Binding-site contacts:
Ligand atom N14 contacts residue NI1 of chain 1.N at 2.0 Å (h-bond).
Ligand atom C13 contacts residue HIS184 of chain 1.D at 3.2 Å.
Ligand atom C17 contacts residue ASP131 of chain 1.D at 3.2 Å.
Ligand atom C7 contacts residue LYS202 of chain 1.D at 3.8 Å.
Ligand atom C5 contacts residue HIS272 of chain 1.D at 3.8 Å.
Ligand atom O21 contacts residue SER180 of chain 1.D at 3.8 Å.
Ligand atom O21 contacts residue PHE181 of chain 1.D at 3.4 Å.
Ligand atom N14 contacts residue HIS184 of chain 1.D at 2.6 Å (h-bond).
Ligand atom O9 contacts residue TYR128 of chain 1.D at 2.4 Å (h-bond).
Ligand atom C17 contacts residue TYR173 of chain 1.D at 3.7 Å (hydrophobic).
Ligand atom N4 contacts residue HIS272 of chain 1.D at 3.4 Å (h-bond).
Ligand atom C11 contacts residue HIS184 of chain 1.D at 3.8 Å.
Ligand atom O8 contacts residue LYS202 of chain 1.D at 2.7 Å (salt-bridge).
Ligand atom C6 contacts residue ASN194 of chain 1.D at 3.8 Å.
Ligand atom C7 contacts residue PHE181 of chain 1.D at 3.3 Å (hydrophobic).
Ligand atom C5 contacts residue NI1 of chain 1.N at 3.3 Å.
Ligand atom C5 contacts residue TRP204 of chain 1.D at 3.6 Å (hydrophobic).
Ligand atom C3 contacts residue NI1 of chain 1.N at 3.0 Å.
Ligand atom C16 contacts residue ASP131 of chain 1.D at 3.3 Å.
Ligand atom C13 contacts residue GLU186 of chain 1.D at 3.3 Å.
Ligand atom N10 contacts residue HIS184 of chain 1.D at 3.0 Å (h-bond).
Ligand atom N4 contacts residue NI1 of chain 1.N at 2.3 Å (h-bond).
Ligand atom C6 contacts residue TRP204 of chain 1.D at 3.8 Å (hydrophobic).
Ligand atom C1 contacts residue PHE181 of chain 1.D at 3.5 Å (hydrophobic).
Ligand atom C2 contacts residue PHE181 of chain 1.D at 3.8 Å (hydrophobic).
Ligand atom C3 contacts residue HIS184 of chain 1.D at 3.4 Å.
Ligand atom O9 contacts residue TYR173 of chain 1.D at 3.5 Å.
Ligand atom C6 contacts residue PHE181 of chain 1.D at 3.7 Å (hydrophobic).
Ligand atom N4 contacts residue HIS184 of chain 1.D at 3.4 Å (h-bond).
Ligand atom C5 contacts residue PHE181 of chain 1.D at 3.8 Å (hydrophobic).
Ligand atom N10 contacts residue NI1 of chain 1.N at 2.8 Å (h-bond).
Ligand atom O9 contacts residue PHE181 of chain 1.D at 3.6 Å.
Ligand atom N14 contacts residue GLU186 of chain 1.D at 3.1 Å (salt-bridge).
Ligand atom C16 contacts residue TYR173 of chain 1.D at 3.3 Å (hydrophobic).
Ligand atom C7 contacts residue TYR128 of chain 1.D at 3.1 Å (hydrophobic).
Ligand atom O8 contacts residue PHE181 of chain 1.D at 3.4 Å.
Ligand atom C12 contacts residue LYS237 of chain 1.D at 3.6 Å.
Ligand atom O21 contacts residue ALA182 of chain 1.D at 3.8 Å.
Ligand atom C13 contacts residue NI1 of chain 1.N at 3.0 Å.
Ligand atom O8 contacts residue TYR128 of chain 1.D at 3.1 Å (h-bond).

Sequence of chain 1.D:
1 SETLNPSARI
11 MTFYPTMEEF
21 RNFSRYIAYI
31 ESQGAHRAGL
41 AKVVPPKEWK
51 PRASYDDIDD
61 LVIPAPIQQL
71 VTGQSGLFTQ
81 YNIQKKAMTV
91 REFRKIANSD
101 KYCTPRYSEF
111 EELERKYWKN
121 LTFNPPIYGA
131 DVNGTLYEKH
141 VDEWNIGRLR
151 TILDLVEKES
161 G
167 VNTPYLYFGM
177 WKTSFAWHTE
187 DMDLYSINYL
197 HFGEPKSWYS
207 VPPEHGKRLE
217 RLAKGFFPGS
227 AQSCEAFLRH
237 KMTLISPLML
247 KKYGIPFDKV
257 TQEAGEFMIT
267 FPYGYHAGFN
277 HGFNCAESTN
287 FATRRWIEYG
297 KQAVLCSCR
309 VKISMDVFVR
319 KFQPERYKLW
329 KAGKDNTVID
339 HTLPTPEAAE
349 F

This protein binds this small molecule.
Small molecule (SMILES): O=C(O)c1ccnc(-n2nccc2-c2cccc(O)c2)c1